The protein below binds the small molecule below.
Small molecule (SMILES): O=C(O)CCC(=O)C(=O)O

Binding-site contacts:
Ligand atom O5 contacts residue FE21 of chain 1.K at 2.3 Å.
Ligand atom O1 contacts residue LYS1 of chain 1.I at 3.1 Å.
Ligand atom O1 contacts residue ASP147 of chain 1.B at 3.2 Å (salt-bridge).
Ligand atom O2 contacts residue LYS1 of chain 1.I at 3.5 Å.
Ligand atom C2 contacts residue HIS212 of chain 1.B at 4.0 Å.
Ligand atom C3 contacts residue HIS142 of chain 1.B at 3.8 Å.
Ligand atom C4 contacts residue HIS142 of chain 1.B at 4.1 Å.
Ligand atom C1 contacts residue HIS145 of chain 1.B at 3.6 Å.
Ligand atom C5 contacts residue TYR203 of chain 1.B at 3.4 Å (hydrophobic).
Ligand atom O5 contacts residue HIS145 of chain 1.B at 2.9 Å (h-bond).
Ligand atom C1 contacts residue LYS1 of chain 1.I at 3.9 Å.
Ligand atom C1 contacts residue HIS142 of chain 1.B at 3.2 Å.
Ligand atom O4 contacts residue TYR203 of chain 1.B at 2.5 Å (h-bond).
Ligand atom O2 contacts residue FE21 of chain 1.K at 3.9 Å.
Ligand atom O4 contacts residue VAL168 of chain 1.B at 3.5 Å.
Ligand atom O4 contacts residue ARG224 of chain 1.B at 3.3 Å (salt-bridge).
Ligand atom O2 contacts residue VAL228 of chain 1.B at 3.4 Å.
Ligand atom C5 contacts residue MET226 of chain 1.B at 4.1 Å (hydrophobic).
Ligand atom O4 contacts residue MET226 of chain 1.B at 3.5 Å.
Ligand atom C5 contacts residue THR214 of chain 1.B at 3.5 Å.
Ligand atom C5 contacts residue ARG224 of chain 1.B at 3.7 Å.
Ligand atom O2 contacts residue HIS142 of chain 1.B at 3.5 Å.
Ligand atom O1 contacts residue HIS145 of chain 1.B at 2.8 Å (h-bond).
Ligand atom O3 contacts residue MET226 of chain 1.B at 3.5 Å.
Ligand atom C4 contacts residue THR214 of chain 1.B at 3.7 Å.
Ligand atom O4 contacts residue THR214 of chain 1.B at 3.9 Å.
Ligand atom C1 contacts residue FE21 of chain 1.K at 2.7 Å.
Ligand atom C2 contacts residue HIS145 of chain 1.B at 3.6 Å.
Ligand atom O1 contacts residue FE21 of chain 1.K at 2.1 Å.
Ligand atom C3 contacts residue VAL228 of chain 1.B at 3.9 Å (hydrophobic).
Ligand atom C2 contacts residue FE21 of chain 1.K at 2.8 Å.
Ligand atom O3 contacts residue THR214 of chain 1.B at 3.6 Å.
Ligand atom O1 contacts residue HIS142 of chain 1.B at 3.5 Å.
Ligand atom O5 contacts residue HIS212 of chain 1.B at 2.9 Å (h-bond).
Ligand atom C3 contacts residue ASN154 of chain 1.B at 4.0 Å.
Ligand atom C2 contacts residue HIS142 of chain 1.B at 3.5 Å.
Ligand atom O3 contacts residue THR133 of chain 1.B at 4.0 Å.
Ligand atom O3 contacts residue ARG224 of chain 1.B at 2.8 Å (salt-bridge).
Ligand atom C4 contacts residue TYR203 of chain 1.B at 3.7 Å (hydrophobic).
Ligand atom O5 contacts residue HIS142 of chain 1.B at 4.1 Å.

Sequence of chain 1.B:
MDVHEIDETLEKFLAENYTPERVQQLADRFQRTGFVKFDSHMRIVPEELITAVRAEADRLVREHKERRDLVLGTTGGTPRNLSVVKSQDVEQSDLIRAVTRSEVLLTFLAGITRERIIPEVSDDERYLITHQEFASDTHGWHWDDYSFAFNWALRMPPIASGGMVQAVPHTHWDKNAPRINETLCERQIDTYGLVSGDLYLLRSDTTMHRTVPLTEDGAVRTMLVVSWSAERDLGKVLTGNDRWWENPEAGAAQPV